This small molecule binds to this protein.
Small molecule (SMILES): CC(=O)N[C@@H]1[C@@H](O)[C@H](O)[C@@H](CO)O[C@H]1O

Binding-site contacts:
Ligand atom C3 contacts residue ASN1093 of chain 1.B at 3.9 Å.
Ligand atom C4 contacts residue ASN1093 of chain 1.B at 4.3 Å.
Ligand atom C8 contacts residue ASN1093 of chain 1.B at 3.9 Å.
Ligand atom O5 contacts residue ASN1093 of chain 1.B at 2.4 Å (h-bond).
Ligand atom C1 contacts residue ASN1093 of chain 1.B at 1.5 Å.
Ligand atom C5 contacts residue ALA725 of chain 1.B at 3.8 Å (hydrophobic).
Ligand atom C5 contacts residue ASN1093 of chain 1.B at 3.7 Å.
Ligand atom O5 contacts residue ALA725 of chain 1.B at 4.3 Å.
Ligand atom C8 contacts residue LYS1092 of chain 1.B at 3.9 Å.
Ligand atom C2 contacts residue ASN1093 of chain 1.B at 2.5 Å.
Ligand atom C8 contacts residue GLU1091 of chain 1.B at 3.3 Å.
Ligand atom N2 contacts residue ASN1093 of chain 1.B at 2.9 Å (h-bond).
Ligand atom C7 contacts residue ASN1093 of chain 1.B at 3.5 Å.
Ligand atom O7 contacts residue ASN1093 of chain 1.B at 3.7 Å.
Ligand atom C6 contacts residue ALA725 of chain 1.B at 4.2 Å (hydrophobic).

Sequence of chain 1.B:
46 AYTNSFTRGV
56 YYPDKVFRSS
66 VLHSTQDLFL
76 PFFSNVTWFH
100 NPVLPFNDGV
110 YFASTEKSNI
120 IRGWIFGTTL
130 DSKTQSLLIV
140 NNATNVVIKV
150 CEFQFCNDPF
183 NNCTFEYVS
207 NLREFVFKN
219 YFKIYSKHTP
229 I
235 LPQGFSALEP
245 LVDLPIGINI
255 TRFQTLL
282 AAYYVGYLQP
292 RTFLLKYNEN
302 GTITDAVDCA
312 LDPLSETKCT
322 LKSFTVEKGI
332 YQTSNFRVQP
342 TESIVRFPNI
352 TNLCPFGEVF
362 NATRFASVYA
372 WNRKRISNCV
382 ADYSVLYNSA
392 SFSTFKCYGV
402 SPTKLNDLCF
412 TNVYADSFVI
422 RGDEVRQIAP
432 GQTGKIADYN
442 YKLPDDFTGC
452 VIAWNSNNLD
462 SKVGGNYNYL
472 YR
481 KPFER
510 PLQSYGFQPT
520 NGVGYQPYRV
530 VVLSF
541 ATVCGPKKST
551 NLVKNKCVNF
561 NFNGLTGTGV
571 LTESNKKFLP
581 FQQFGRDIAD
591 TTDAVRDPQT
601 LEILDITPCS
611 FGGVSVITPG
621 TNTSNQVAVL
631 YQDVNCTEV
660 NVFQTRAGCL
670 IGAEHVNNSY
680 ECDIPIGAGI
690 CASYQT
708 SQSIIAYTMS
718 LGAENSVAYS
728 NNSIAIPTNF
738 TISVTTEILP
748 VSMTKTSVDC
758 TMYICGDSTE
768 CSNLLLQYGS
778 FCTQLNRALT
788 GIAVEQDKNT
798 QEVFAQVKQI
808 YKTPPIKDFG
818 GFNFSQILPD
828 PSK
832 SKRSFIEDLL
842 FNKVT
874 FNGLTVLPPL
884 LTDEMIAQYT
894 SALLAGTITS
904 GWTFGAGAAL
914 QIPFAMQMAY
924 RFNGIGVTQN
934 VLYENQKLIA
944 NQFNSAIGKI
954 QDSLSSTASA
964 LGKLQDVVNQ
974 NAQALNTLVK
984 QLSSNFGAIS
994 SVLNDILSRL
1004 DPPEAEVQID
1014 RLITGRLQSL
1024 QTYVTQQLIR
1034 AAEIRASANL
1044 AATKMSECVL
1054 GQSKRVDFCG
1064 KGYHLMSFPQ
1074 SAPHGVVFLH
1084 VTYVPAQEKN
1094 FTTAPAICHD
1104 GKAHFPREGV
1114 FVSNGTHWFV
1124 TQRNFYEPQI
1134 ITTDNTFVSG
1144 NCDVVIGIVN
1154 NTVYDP